Binding-site contacts:
Ligand atom C7 contacts residue TYR161 of chain 1.D at 4.0 Å (hydrophobic).
Ligand atom O1 contacts residue NAD1 of chain 1.K at 3.2 Å (h-bond).
Ligand atom C10 contacts residue NAD1 of chain 1.K at 3.6 Å.
Ligand atom C1 contacts residue NAD1 of chain 1.K at 2.9 Å.
Ligand atom C8 contacts residue MET202 of chain 1.D at 4.2 Å (hydrophobic).
Ligand atom C2 contacts residue PHE152 of chain 1.D at 3.9 Å (hydrophobic).
Ligand atom C11 contacts residue NAD1 of chain 1.K at 3.7 Å.
Ligand atom C3 contacts residue MET202 of chain 1.D at 3.7 Å (hydrophobic).
Ligand atom O1 contacts residue MET164 of chain 1.D at 4.1 Å.
Ligand atom C4 contacts residue PRO196 of chain 1.D at 3.1 Å (hydrophobic).
Ligand atom O contacts residue MET202 of chain 1.D at 4.3 Å.
Ligand atom C4 contacts residue PHE152 of chain 1.D at 4.0 Å (hydrophobic).
Ligand atom C3 contacts residue PRO196 of chain 1.D at 3.6 Å (hydrophobic).
Ligand atom O1 contacts residue PHE152 of chain 1.D at 4.1 Å.
Ligand atom C9 contacts residue TYR161 of chain 1.D at 3.4 Å (hydrophobic).
Ligand atom C8 contacts residue TYR161 of chain 1.D at 4.2 Å (hydrophobic).
Ligand atom C12 contacts residue NAD1 of chain 1.K at 4.0 Å.
Ligand atom C6 contacts residue ILE218 of chain 1.D at 3.8 Å (hydrophobic).
Ligand atom C5 contacts residue ILE218 of chain 1.D at 4.1 Å (hydrophobic).
Ligand atom C7 contacts residue PHE152 of chain 1.D at 3.9 Å (hydrophobic).
Ligand atom C16 contacts residue NAD1 of chain 1.K at 3.3 Å.
Ligand atom C11 contacts residue TYR161 of chain 1.D at 4.3 Å (hydrophobic).
Ligand atom C6 contacts residue LEU221 of chain 1.D at 3.7 Å (hydrophobic).
Ligand atom N contacts residue NAD1 of chain 1.K at 2.7 Å (h-bond).
Ligand atom N contacts residue MET202 of chain 1.D at 3.8 Å.
Ligand atom C10 contacts residue TYR161 of chain 1.D at 3.3 Å (hydrophobic).
Ligand atom C5 contacts residue GLU222 of chain 1.D at 4.1 Å.
Ligand atom C15 contacts residue GLY99 of chain 1.D at 3.6 Å.
Ligand atom O1 contacts residue TYR161 of chain 1.D at 2.3 Å (h-bond).
Ligand atom C16 contacts residue GLY99 of chain 1.D at 4.1 Å.
Ligand atom O contacts residue NAD1 of chain 1.K at 3.1 Å (h-bond).
Ligand atom C2 contacts residue NAD1 of chain 1.K at 3.1 Å.
Ligand atom C3 contacts residue NAD1 of chain 1.K at 4.1 Å.
Ligand atom C9 contacts residue NAD1 of chain 1.K at 3.5 Å.
Ligand atom C13 contacts residue MET106 of chain 1.D at 4.1 Å (hydrophobic).
Ligand atom C17 contacts residue NAD1 of chain 1.K at 2.9 Å.
Ligand atom C contacts residue NAD1 of chain 1.K at 3.1 Å.
Ligand atom C2 contacts residue PRO196 of chain 1.D at 3.5 Å (hydrophobic).
Ligand atom C9 contacts residue PHE152 of chain 1.D at 3.8 Å (hydrophobic).
Ligand atom C5 contacts residue LEU221 of chain 1.D at 3.7 Å (hydrophobic).

Sequence of chain 1.D:
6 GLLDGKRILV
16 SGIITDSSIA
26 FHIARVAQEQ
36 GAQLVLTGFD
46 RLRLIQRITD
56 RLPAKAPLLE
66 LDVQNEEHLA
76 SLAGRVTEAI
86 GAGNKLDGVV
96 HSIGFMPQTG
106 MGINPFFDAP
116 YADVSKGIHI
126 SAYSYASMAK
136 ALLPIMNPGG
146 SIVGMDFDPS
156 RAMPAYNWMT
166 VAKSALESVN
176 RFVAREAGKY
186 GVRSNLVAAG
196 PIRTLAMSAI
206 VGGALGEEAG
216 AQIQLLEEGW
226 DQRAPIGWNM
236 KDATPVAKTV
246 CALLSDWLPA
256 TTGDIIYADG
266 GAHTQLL

The small molecule below binds the protein below.
Small molecule (SMILES): O=c1[nH]c(CC2CCCCC2)cc(O)c1-c1ccccc1